Sequence of chain 1.A:
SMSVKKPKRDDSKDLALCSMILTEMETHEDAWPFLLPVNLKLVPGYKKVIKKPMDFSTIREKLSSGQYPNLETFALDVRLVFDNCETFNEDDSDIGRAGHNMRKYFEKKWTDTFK

Binding-site contacts:
Ligand atom C9 contacts residue PHE109 of chain 1.A at 4.0 Å (hydrophobic).
Ligand atom O1 contacts residue TYR67 of chain 1.A at 3.9 Å.
Ligand atom C2 contacts residue PHE109 of chain 1.A at 4.5 Å (hydrophobic).
Ligand atom N1 contacts residue ILE116 of chain 1.A at 3.6 Å.
Ligand atom C4 contacts residue VAL64 of chain 1.A at 3.8 Å (hydrophobic).
Ligand atom C6 contacts residue ILE116 of chain 1.A at 4.3 Å (hydrophobic).
Ligand atom N1 contacts residue PHE109 of chain 1.A at 3.7 Å.
Ligand atom N1 contacts residue ASN110 of chain 1.A at 3.0 Å (h-bond).
Ligand atom C3 contacts residue VAL64 of chain 1.A at 4.1 Å (hydrophobic).
Ligand atom C2 contacts residue VAL64 of chain 1.A at 4.0 Å (hydrophobic).
Ligand atom C3 contacts residue PHE109 of chain 1.A at 4.4 Å (hydrophobic).
Ligand atom O1 contacts residue ILE116 of chain 1.A at 4.1 Å.
Ligand atom C9 contacts residue TYR67 of chain 1.A at 4.2 Å (hydrophobic).
Ligand atom C9 contacts residue ILE116 of chain 1.A at 4.2 Å (hydrophobic).
Ligand atom C1 contacts residue VAL59 of chain 1.A at 3.7 Å (hydrophobic).
Ligand atom O1 contacts residue PHE109 of chain 1.A at 4.1 Å.
Ligand atom C8 contacts residue PHE109 of chain 1.A at 4.2 Å (hydrophobic).
Ligand atom C8 contacts residue ASN110 of chain 1.A at 3.9 Å.
Ligand atom C7 contacts residue ILE116 of chain 1.A at 3.6 Å (hydrophobic).
Ligand atom C2 contacts residue TYR67 of chain 1.A at 4.2 Å (hydrophobic).
Ligand atom C7 contacts residue ASN110 of chain 1.A at 3.9 Å.
Ligand atom O1 contacts residue ASN110 of chain 1.A at 2.9 Å (h-bond).
Ligand atom C1 contacts residue TYR67 of chain 1.A at 4.2 Å (hydrophobic).
Ligand atom C8 contacts residue ILE116 of chain 1.A at 3.7 Å (hydrophobic).
Ligand atom C9 contacts residue ASN110 of chain 1.A at 3.6 Å.
Ligand atom C2 contacts residue VAL59 of chain 1.A at 3.9 Å (hydrophobic).

This protein binds this small molecule.
Small molecule (SMILES): O=C1CCc2ccc(O)cc2N1